Binding-site contacts:
Ligand atom C7 contacts residue SER152 of chain 1.B at 3.7 Å.
Ligand atom C5 contacts residue THR200 of chain 1.A at 3.6 Å.
Ligand atom O1A contacts residue PHE79 of chain 1.A at 3.3 Å (h-bond).
Ligand atom O2A contacts residue PHE79 of chain 1.A at 2.5 Å (h-bond).
Ligand atom C1 contacts residue SER152 of chain 1.A at 3.9 Å.
Ligand atom C7 contacts residue TRP151 of chain 1.B at 3.0 Å (hydrophobic).
Ligand atom C3 contacts residue PHE79 of chain 1.A at 3.8 Å (hydrophobic).
Ligand atom C5 contacts residue PHE79 of chain 1.A at 4.0 Å (hydrophobic).
Ligand atom N1B contacts residue TRP151 of chain 1.B at 3.9 Å.
Ligand atom C7 contacts residue HIS230 of chain 1.B at 3.4 Å.
Ligand atom O2B contacts residue HIS230 of chain 1.B at 3.7 Å.
Ligand atom C6 contacts residue THR200 of chain 1.A at 3.6 Å.
Ligand atom C5 contacts residue VAL80 of chain 1.B at 3.7 Å (hydrophobic).
Ligand atom O1A contacts residue SER152 of chain 1.A at 3.3 Å.
Ligand atom C8 contacts residue TRP151 of chain 1.B at 3.7 Å (hydrophobic).
Ligand atom O9 contacts residue MET153 of chain 1.B at 3.8 Å.
Ligand atom C8 contacts residue PHE79 of chain 1.B at 2.8 Å (hydrophobic).
Ligand atom O9 contacts residue GLY78 of chain 1.B at 3.1 Å.
Ligand atom C3 contacts residue THR200 of chain 1.B at 3.4 Å.
Ligand atom C2 contacts residue PHE79 of chain 1.A at 3.2 Å (hydrophobic).
Ligand atom CB contacts residue THR200 of chain 1.B at 3.8 Å.
Ligand atom C6 contacts residue PHE79 of chain 1.A at 3.4 Å (hydrophobic).
Ligand atom O2B contacts residue SER152 of chain 1.B at 3.4 Å (h-bond).
Ligand atom C8 contacts residue GLY78 of chain 1.B at 3.1 Å.
Ligand atom N1B contacts residue PHE79 of chain 1.B at 3.7 Å.
Ligand atom O1A contacts residue TRP151 of chain 1.A at 3.2 Å.
Ligand atom C1 contacts residue PHE79 of chain 1.A at 3.5 Å (hydrophobic).
Ligand atom CA contacts residue HIS230 of chain 1.A at 3.7 Å.
Ligand atom O1A contacts residue HIS230 of chain 1.A at 3.9 Å.
Ligand atom O2A contacts residue SER152 of chain 1.A at 2.4 Å (h-bond).
Ligand atom O2A contacts residue MET153 of chain 1.A at 3.5 Å (h-bond).
Ligand atom O2A contacts residue GLY78 of chain 1.A at 3.2 Å.
Ligand atom O1A contacts residue GLY78 of chain 1.A at 3.1 Å.
Ligand atom O9 contacts residue SER152 of chain 1.B at 2.6 Å (h-bond).
Ligand atom O9 contacts residue PHE79 of chain 1.B at 2.4 Å (h-bond).
Ligand atom C8 contacts residue SER152 of chain 1.B at 3.4 Å.
Ligand atom CA contacts residue GLY78 of chain 1.A at 3.4 Å.
Ligand atom CA contacts residue SER152 of chain 1.A at 3.0 Å.
Ligand atom O2B contacts residue THR200 of chain 1.B at 3.2 Å.
Ligand atom CA contacts residue PHE79 of chain 1.A at 2.9 Å (hydrophobic).

This small molecule binds to this protein.
Small molecule (SMILES): O=C(O)c1ccc(C(=O)NCCO)cc1

Sequence of chain 1.B:
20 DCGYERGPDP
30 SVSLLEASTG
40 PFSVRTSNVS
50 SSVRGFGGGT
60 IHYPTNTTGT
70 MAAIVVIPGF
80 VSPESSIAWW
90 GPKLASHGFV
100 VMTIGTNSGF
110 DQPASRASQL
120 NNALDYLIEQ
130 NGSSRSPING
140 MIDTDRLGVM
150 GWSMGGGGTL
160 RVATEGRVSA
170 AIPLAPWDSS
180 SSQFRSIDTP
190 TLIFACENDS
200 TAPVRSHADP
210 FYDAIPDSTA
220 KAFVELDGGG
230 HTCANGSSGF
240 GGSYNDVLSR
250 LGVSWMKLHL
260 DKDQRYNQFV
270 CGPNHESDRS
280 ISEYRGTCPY

Sequence of chain 1.A:
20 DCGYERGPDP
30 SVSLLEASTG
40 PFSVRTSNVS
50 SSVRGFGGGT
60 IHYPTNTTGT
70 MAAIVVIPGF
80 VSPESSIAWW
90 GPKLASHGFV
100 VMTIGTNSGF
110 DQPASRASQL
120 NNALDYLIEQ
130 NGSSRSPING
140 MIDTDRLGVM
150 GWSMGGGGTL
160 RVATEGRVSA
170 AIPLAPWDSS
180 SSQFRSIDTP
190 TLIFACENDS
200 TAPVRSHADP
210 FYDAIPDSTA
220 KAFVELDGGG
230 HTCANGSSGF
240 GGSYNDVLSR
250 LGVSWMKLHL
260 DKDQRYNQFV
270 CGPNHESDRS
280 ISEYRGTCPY